The protein below binds the small molecule below.
Small molecule (SMILES): CC(=O)N[C@H]1[C@H](O[C@H]2[C@H](O)[C@@H](NC(C)=O)CO[C@@H]2CO)O[C@H](CO)[C@@H](O)[C@@H]1O

Sequence of chain 1.A:
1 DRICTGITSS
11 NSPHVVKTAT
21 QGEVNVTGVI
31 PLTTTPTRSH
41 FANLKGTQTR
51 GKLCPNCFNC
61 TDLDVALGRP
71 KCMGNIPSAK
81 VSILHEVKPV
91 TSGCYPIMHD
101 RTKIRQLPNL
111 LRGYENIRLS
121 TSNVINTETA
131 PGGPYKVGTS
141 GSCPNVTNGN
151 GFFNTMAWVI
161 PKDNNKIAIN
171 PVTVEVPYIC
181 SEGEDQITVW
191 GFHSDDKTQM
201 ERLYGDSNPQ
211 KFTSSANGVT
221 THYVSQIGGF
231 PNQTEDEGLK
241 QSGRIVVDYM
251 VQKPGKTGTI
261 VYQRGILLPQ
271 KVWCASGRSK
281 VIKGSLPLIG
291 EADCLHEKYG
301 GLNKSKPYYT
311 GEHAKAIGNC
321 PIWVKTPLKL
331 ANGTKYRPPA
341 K

Binding-site contacts:
Ligand atom O5 contacts residue ILE45 of chain 1.B at 3.8 Å.
Ligand atom O7 contacts residue ILE30 of chain 1.A at 3.3 Å.
Ligand atom O6 contacts residue ILE45 of chain 1.B at 3.5 Å.
Ligand atom O7 contacts residue ASN332 of chain 1.A at 4.0 Å.
Ligand atom C6 contacts residue ASN332 of chain 1.A at 3.2 Å.
Ligand atom C4 contacts residue ASN332 of chain 1.A at 3.7 Å.
Ligand atom C1 contacts residue ASN332 of chain 1.A at 1.5 Å.
Ligand atom O5 contacts residue ASN332 of chain 1.A at 2.5 Å (h-bond).
Ligand atom C3 contacts residue ASN332 of chain 1.A at 3.7 Å.
Ligand atom N2 contacts residue ILE30 of chain 1.A at 4.3 Å.
Ligand atom N2 contacts residue ASN332 of chain 1.A at 3.4 Å (h-bond).
Ligand atom O6 contacts residue THR41 of chain 1.B at 4.5 Å.
Ligand atom C5 contacts residue TRP21 of chain 1.B at 4.4 Å (hydrophobic).
Ligand atom O6 contacts residue TRP21 of chain 1.B at 3.7 Å.
Ligand atom O6 contacts residue ASN332 of chain 1.A at 4.4 Å.
Ligand atom C6 contacts residue TRP21 of chain 1.B at 4.0 Å (hydrophobic).
Ligand atom C5 contacts residue ASN332 of chain 1.A at 3.3 Å.
Ligand atom C8 contacts residue LEU52 of chain 1.B at 4.4 Å (hydrophobic).
Ligand atom C7 contacts residue ILE30 of chain 1.A at 3.6 Å (hydrophobic).
Ligand atom O6 contacts residue GLN42 of chain 1.B at 3.4 Å (h-bond).
Ligand atom C6 contacts residue ILE45 of chain 1.B at 4.0 Å (hydrophobic).
Ligand atom C7 contacts residue ASN332 of chain 1.A at 4.0 Å.
Ligand atom C8 contacts residue THR49 of chain 1.B at 3.8 Å.
Ligand atom C8 contacts residue ILE30 of chain 1.A at 4.0 Å (hydrophobic).
Ligand atom O5 contacts residue TRP21 of chain 1.B at 4.0 Å.
Ligand atom C5 contacts residue ILE45 of chain 1.B at 4.3 Å (hydrophobic).
Ligand atom C2 contacts residue ASN332 of chain 1.A at 2.5 Å.

Sequence of chain 1.B:
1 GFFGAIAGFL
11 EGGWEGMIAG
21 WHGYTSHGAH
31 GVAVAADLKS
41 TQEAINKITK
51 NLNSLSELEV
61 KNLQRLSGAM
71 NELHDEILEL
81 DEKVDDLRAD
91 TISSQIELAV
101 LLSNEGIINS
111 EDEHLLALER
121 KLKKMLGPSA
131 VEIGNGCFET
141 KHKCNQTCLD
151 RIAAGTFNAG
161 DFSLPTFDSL